A protein and the small-molecule ligand that binds it are described below.
Small molecule (SMILES): Nc1ncnc2c1ncn2[C@@H]1O[C@H](CO[P](=O)(O)O[P](=O)(O)NP(=O)(O)O)[C@@H](O)[C@H]1O

Sequence of chain 1.B:
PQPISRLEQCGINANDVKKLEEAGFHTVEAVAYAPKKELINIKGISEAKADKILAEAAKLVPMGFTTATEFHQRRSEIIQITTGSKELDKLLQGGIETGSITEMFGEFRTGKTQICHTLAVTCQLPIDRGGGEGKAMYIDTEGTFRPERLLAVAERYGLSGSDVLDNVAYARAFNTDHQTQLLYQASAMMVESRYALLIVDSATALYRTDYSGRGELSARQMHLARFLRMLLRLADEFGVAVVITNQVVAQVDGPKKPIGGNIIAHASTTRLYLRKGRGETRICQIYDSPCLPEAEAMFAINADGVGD

Binding-site contacts:
Ligand atom O1A contacts residue GLY132 of chain 1.A at 2.2 Å (h-bond).
Ligand atom PB contacts residue MG1 of chain 1.F at 2.2 Å.
Ligand atom N1 contacts residue ARG170 of chain 1.A at 3.2 Å (salt-bridge).
Ligand atom O2A contacts residue MG1 of chain 1.F at 3.2 Å.
Ligand atom N9 contacts residue ARG170 of chain 1.A at 3.1 Å (salt-bridge).
Ligand atom N7 contacts residue PRO318 of chain 1.B at 3.0 Å (h-bond).
Ligand atom C5 contacts residue LEU320 of chain 1.B at 3.0 Å (hydrophobic).
Ligand atom O1B contacts residue MG1 of chain 1.F at 2.1 Å.
Ligand atom C5 contacts residue ARG170 of chain 1.A at 1.6 Å.
Ligand atom O3' contacts residue ARG310 of chain 1.A at 3.2 Å (salt-bridge).
Ligand atom O2B contacts residue MG1 of chain 1.F at 1.9 Å.
Ligand atom O5' contacts residue ASP316 of chain 1.B at 3.2 Å (salt-bridge).
Ligand atom N6 contacts residue ARG170 of chain 1.A at 2.1 Å (salt-bridge).
Ligand atom O2A contacts residue GLY132 of chain 1.A at 3.0 Å.
Ligand atom C6 contacts residue ARG170 of chain 1.A at 2.1 Å.
Ligand atom O1A contacts residue THR131 of chain 1.A at 2.6 Å (h-bond).
Ligand atom C4 contacts residue LEU320 of chain 1.B at 3.3 Å (hydrophobic).
Ligand atom O1B contacts residue LYS133 of chain 1.A at 2.7 Å (salt-bridge).
Ligand atom N3B contacts residue LYS133 of chain 1.A at 3.1 Å (salt-bridge).
Ligand atom N7 contacts residue GLN135 of chain 1.A at 3.4 Å (h-bond).
Ligand atom PA contacts residue GLY132 of chain 1.A at 3.2 Å.
Ligand atom C8 contacts residue LEU320 of chain 1.B at 3.1 Å (hydrophobic).
Ligand atom O1B contacts residue THR131 of chain 1.A at 3.2 Å (h-bond).
Ligand atom O2G contacts residue GLU163 of chain 1.A at 3.2 Å (salt-bridge).
Ligand atom O1A contacts residue ARG130 of chain 1.A at 3.1 Å.
Ligand atom O2B contacts residue THR134 of chain 1.A at 2.9 Å.
Ligand atom PA contacts residue MG1 of chain 1.F at 3.4 Å.
Ligand atom O3' contacts residue ARG130 of chain 1.A at 3.2 Å (salt-bridge).
Ligand atom N7 contacts residue LEU320 of chain 1.B at 2.9 Å (h-bond).
Ligand atom C8 contacts residue SER317 of chain 1.B at 2.9 Å.
Ligand atom C8 contacts residue ARG170 of chain 1.A at 2.5 Å.
Ligand atom O2A contacts residue THR134 of chain 1.A at 3.0 Å (h-bond).
Ligand atom N9 contacts residue LEU320 of chain 1.B at 3.3 Å (h-bond).
Ligand atom O1G contacts residue HIS294 of chain 1.B at 2.9 Å (h-bond).
Ligand atom C8 contacts residue GLN135 of chain 1.A at 3.0 Å.
Ligand atom O1G contacts residue ALA293 of chain 1.B at 2.6 Å (h-bond).
Ligand atom N7 contacts residue ARG170 of chain 1.A at 1.6 Å (salt-bridge).
Ligand atom C4 contacts residue ARG170 of chain 1.A at 2.6 Å.
Ligand atom PB contacts residue LYS133 of chain 1.A at 3.3 Å.
Ligand atom O3A contacts residue MG1 of chain 1.F at 2.9 Å.

Sequence of chain 1.A:
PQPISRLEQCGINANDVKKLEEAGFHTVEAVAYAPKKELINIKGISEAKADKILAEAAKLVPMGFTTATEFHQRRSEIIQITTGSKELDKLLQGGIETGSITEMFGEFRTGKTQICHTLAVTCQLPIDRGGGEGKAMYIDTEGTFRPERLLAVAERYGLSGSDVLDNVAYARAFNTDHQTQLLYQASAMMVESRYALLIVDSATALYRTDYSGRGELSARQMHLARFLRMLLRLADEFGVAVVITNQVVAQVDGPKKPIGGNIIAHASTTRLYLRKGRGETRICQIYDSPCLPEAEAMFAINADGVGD